Sequence of chain 59.A:
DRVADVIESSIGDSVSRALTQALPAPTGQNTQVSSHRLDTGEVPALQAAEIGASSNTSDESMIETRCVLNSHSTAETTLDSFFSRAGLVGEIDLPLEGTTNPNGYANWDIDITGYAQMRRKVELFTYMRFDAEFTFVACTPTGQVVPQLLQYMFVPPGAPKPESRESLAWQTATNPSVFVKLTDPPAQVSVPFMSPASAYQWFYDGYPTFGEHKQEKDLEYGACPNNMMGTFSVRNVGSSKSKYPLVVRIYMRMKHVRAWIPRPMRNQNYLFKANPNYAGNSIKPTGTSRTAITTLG

Binding-site contacts:
Ligand atom C2A contacts residue TRP203 of chain 59.A at 3.6 Å (hydrophobic).
Ligand atom C5 contacts residue PHE155 of chain 59.A at 3.9 Å (hydrophobic).
Ligand atom O1A contacts residue ASN228 of chain 59.A at 3.7 Å.
Ligand atom C3B contacts residue TRP203 of chain 59.A at 3.2 Å (hydrophobic).
Ligand atom O1B contacts residue TYR201 of chain 59.A at 3.4 Å.
Ligand atom N2 contacts residue PHE233 of chain 59.A at 3.8 Å.
Ligand atom C5B contacts residue ASP112 of chain 59.A at 3.9 Å.
Ligand atom C31 contacts residue PRO177 of chain 59.A at 3.9 Å (hydrophobic).
Ligand atom C2B contacts residue TYR201 of chain 59.A at 3.4 Å (hydrophobic).
Ligand atom O1B contacts residue MET230 of chain 59.A at 4.0 Å.
Ligand atom C6C contacts residue TYR201 of chain 59.A at 4.0 Å (hydrophobic).
Ligand atom C2B contacts residue TRP203 of chain 59.A at 4.1 Å (hydrophobic).
Ligand atom C7C contacts residue MET230 of chain 59.A at 4.0 Å (hydrophobic).
Ligand atom C2C contacts residue VAL192 of chain 59.A at 3.7 Å (hydrophobic).
Ligand atom C4C contacts residue PHE135 of chain 59.A at 3.7 Å (hydrophobic).
Ligand atom C5B contacts residue ILE111 of chain 59.A at 4.0 Å (hydrophobic).
Ligand atom O1 contacts residue PHE233 of chain 59.A at 3.1 Å.
Ligand atom C31 contacts residue ILE24 of chain 59.C at 3.6 Å (hydrophobic).
Ligand atom N2 contacts residue PHE155 of chain 59.A at 3.6 Å.
Ligand atom C5A contacts residue ASN228 of chain 59.A at 4.0 Å.
Ligand atom C5C contacts residue PHE135 of chain 59.A at 3.5 Å (hydrophobic).
Ligand atom C3C contacts residue PHE135 of chain 59.A at 3.8 Å (hydrophobic).
Ligand atom C4A contacts residue THR114 of chain 59.A at 3.6 Å.
Ligand atom C5B contacts residue ILE113 of chain 59.A at 3.5 Å (hydrophobic).
Ligand atom C4B contacts residue ASN228 of chain 59.A at 4.0 Å.
Ligand atom O1 contacts residue PHE155 of chain 59.A at 3.5 Å.
Ligand atom C3B contacts residue ASN228 of chain 59.A at 4.0 Å.
Ligand atom C4 contacts residue VAL190 of chain 59.A at 3.8 Å (hydrophobic).
Ligand atom N3A contacts residue ILE113 of chain 59.A at 3.7 Å.
Ligand atom O1A contacts residue TRP203 of chain 59.A at 3.3 Å.
Ligand atom C5 contacts residue PHE233 of chain 59.A at 3.9 Å (hydrophobic).
Ligand atom C4B contacts residue TRP203 of chain 59.A at 3.6 Å (hydrophobic).
Ligand atom C6B contacts residue ILE113 of chain 59.A at 4.0 Å (hydrophobic).
Ligand atom C4 contacts residue ILE24 of chain 59.C at 4.0 Å (hydrophobic).
Ligand atom N3A contacts residue ASP112 of chain 59.A at 2.8 Å (salt-bridge).
Ligand atom C4A contacts residue ASP112 of chain 59.A at 3.0 Å.
Ligand atom C5C contacts residue ILE111 of chain 59.A at 3.7 Å (hydrophobic).
Ligand atom C4C contacts residue VAL192 of chain 59.A at 3.5 Å (hydrophobic).
Ligand atom C31 contacts residue VAL179 of chain 59.A at 3.5 Å (hydrophobic).
Ligand atom C3 contacts residue PHE155 of chain 59.A at 4.0 Å (hydrophobic).

Sequence of chain 59.C:
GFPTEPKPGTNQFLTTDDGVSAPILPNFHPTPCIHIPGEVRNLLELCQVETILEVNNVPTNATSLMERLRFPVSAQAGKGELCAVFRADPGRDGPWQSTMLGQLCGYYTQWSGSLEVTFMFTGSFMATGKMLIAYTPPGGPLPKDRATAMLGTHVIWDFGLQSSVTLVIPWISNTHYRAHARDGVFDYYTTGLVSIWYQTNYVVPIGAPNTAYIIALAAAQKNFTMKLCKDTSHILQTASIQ

A small-molecule ligand and the protein it binds are described below.
Small molecule (SMILES): Cc1cc(CCCCCCCOc2ccc(C3=NCCO3)cc2)on1

Sequence of chain 60.C:
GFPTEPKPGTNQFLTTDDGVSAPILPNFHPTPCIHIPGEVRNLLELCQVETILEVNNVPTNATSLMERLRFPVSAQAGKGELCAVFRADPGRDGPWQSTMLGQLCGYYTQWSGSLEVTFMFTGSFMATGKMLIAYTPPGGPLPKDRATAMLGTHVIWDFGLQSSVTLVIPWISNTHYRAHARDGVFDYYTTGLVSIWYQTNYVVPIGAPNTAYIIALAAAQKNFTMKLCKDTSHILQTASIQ